Binding-site contacts:
Ligand atom C7 contacts residue ASN82 of chain 1.E at 3.6 Å.
Ligand atom O3 contacts residue GLU72 of chain 1.E at 3.6 Å (salt-bridge).
Ligand atom C1 contacts residue GLY78 of chain 1.E at 4.2 Å.
Ligand atom N2 contacts residue ASN82 of chain 1.E at 2.9 Å (h-bond).
Ligand atom C8 contacts residue LYS75 of chain 1.E at 3.8 Å.
Ligand atom C3 contacts residue ASN82 of chain 1.E at 3.8 Å.
Ligand atom C8 contacts residue GLY78 of chain 1.E at 3.5 Å.
Ligand atom C7 contacts residue GLY78 of chain 1.E at 3.7 Å.
Ligand atom O7 contacts residue ASN82 of chain 1.E at 3.8 Å.
Ligand atom C8 contacts residue ASN79 of chain 1.E at 3.4 Å.
Ligand atom C8 contacts residue GLU72 of chain 1.E at 4.3 Å.
Ligand atom C2 contacts residue ASN82 of chain 1.E at 2.5 Å.
Ligand atom C4 contacts residue ASN82 of chain 1.E at 4.2 Å.
Ligand atom C1 contacts residue ASN82 of chain 1.E at 1.4 Å.
Ligand atom O5 contacts residue ASN82 of chain 1.E at 2.4 Å (h-bond).
Ligand atom O7 contacts residue LYS75 of chain 1.E at 4.2 Å.
Ligand atom N2 contacts residue GLY78 of chain 1.E at 3.6 Å (h-bond).
Ligand atom C5 contacts residue ASN82 of chain 1.E at 3.7 Å.
Ligand atom C7 contacts residue ASN79 of chain 1.E at 3.6 Å.
Ligand atom O7 contacts residue ASN79 of chain 1.E at 3.4 Å (h-bond).

A small-molecule ligand and the protein it binds are described below.
Small molecule (SMILES): CC(=O)N[C@@H]1[C@@H](O)[C@H](O)[C@@H](CO)O[C@H]1O

Sequence of chain 1.E:
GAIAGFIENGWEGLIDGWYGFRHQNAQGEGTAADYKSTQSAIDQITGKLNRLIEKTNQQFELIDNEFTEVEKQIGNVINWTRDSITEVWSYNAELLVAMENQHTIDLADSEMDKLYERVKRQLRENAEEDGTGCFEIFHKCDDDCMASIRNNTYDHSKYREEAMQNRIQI